This small molecule binds to this protein.
Small molecule (SMILES): COc1ccc(C[C@H](N)C(=O)N[C@H]2[C@@H](O)[C@H](n3cnc4c(N(C)C)ncnc43)O[C@@H]2CO[P](=O)(O)O[C@H]2[C@@H](O)[C@H](n3ccc(N)nc3=O)O[C@@H]2CO[P](=O)(O)O[C@H]2[C@@H](O)[C@H](n3ccc(N)nc3=O)O[C@@H]2CO)cc1

Binding-site contacts:
Ligand atom OP1 contacts residue MG1 of chain 1.QO at 3.7 Å.